Sequence of chain 1.B:
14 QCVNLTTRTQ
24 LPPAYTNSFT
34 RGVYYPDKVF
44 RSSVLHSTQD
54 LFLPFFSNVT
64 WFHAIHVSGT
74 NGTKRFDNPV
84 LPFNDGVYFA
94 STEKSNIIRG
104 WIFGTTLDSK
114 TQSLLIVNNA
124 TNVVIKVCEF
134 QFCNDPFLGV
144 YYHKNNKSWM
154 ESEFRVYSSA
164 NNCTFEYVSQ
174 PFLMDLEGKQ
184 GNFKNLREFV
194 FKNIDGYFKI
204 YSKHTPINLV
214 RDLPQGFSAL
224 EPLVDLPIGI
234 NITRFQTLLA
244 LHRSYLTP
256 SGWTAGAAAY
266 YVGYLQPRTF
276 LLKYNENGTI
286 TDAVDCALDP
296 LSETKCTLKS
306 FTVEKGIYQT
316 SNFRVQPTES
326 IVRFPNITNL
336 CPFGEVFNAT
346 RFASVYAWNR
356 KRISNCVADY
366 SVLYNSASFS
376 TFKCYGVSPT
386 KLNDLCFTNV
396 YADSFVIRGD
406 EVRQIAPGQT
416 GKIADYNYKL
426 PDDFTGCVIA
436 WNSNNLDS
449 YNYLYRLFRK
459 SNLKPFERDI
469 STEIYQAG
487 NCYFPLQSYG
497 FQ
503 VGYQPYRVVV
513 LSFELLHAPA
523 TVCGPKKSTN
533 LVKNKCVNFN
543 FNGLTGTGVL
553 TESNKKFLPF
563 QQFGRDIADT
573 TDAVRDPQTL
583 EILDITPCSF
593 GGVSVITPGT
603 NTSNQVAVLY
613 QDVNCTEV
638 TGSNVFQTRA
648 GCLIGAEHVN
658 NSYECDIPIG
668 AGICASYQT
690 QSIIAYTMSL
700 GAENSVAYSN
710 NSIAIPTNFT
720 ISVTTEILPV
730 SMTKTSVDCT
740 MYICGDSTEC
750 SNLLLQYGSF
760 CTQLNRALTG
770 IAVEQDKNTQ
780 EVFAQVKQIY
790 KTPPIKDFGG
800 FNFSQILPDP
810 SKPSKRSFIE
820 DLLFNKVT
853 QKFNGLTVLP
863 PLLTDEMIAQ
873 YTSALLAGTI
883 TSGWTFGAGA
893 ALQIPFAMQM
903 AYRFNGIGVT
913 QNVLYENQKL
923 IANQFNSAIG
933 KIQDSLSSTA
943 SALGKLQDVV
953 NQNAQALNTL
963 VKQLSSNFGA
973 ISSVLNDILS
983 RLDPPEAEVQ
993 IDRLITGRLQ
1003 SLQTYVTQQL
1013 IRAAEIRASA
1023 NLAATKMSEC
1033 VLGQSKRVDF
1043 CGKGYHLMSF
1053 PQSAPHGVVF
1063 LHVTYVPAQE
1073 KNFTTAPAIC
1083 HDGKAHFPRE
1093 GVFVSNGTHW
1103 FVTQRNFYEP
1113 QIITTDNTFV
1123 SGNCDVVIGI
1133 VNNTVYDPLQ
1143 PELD

This small molecule binds to this protein.
Small molecule (SMILES): CC(=O)N[C@H]1[C@H](O[C@H]2[C@H](O)[C@@H](NC(C)=O)CO[C@@H]2CO)O[C@H](CO)[C@@H](O)[C@@H]1O

Binding-site contacts:
Ligand atom N2 contacts residue ASN801 of chain 1.B at 3.1 Å (h-bond).
Ligand atom C4 contacts residue ASN801 of chain 1.B at 4.2 Å.
Ligand atom C3 contacts residue ASN801 of chain 1.B at 3.8 Å.
Ligand atom O6 contacts residue GLN804 of chain 1.B at 3.4 Å.
Ligand atom O7 contacts residue ASN801 of chain 1.B at 3.7 Å.
Ligand atom O6 contacts residue SER803 of chain 1.B at 3.4 Å (h-bond).
Ligand atom C1 contacts residue SER803 of chain 1.B at 3.5 Å.
Ligand atom C6 contacts residue SER803 of chain 1.B at 3.9 Å.
Ligand atom C5 contacts residue ASN801 of chain 1.B at 3.5 Å.
Ligand atom C1 contacts residue ASN801 of chain 1.B at 1.4 Å.
Ligand atom C7 contacts residue ASN801 of chain 1.B at 3.6 Å.
Ligand atom O5 contacts residue SER803 of chain 1.B at 3.4 Å (h-bond).
Ligand atom C2 contacts residue ASN801 of chain 1.B at 2.5 Å.
Ligand atom O5 contacts residue ASN801 of chain 1.B at 2.2 Å (h-bond).
Ligand atom C5 contacts residue SER803 of chain 1.B at 3.3 Å.
Ligand atom C6 contacts residue GLN804 of chain 1.B at 4.0 Å.